Binding-site contacts:
Ligand atom C7 contacts residue THR318 of chain 2.C at 4.2 Å.
Ligand atom O5 contacts residue ASN38 of chain 2.C at 2.5 Å (h-bond).
Ligand atom N2 contacts residue ASN38 of chain 2.C at 2.7 Å (h-bond).
Ligand atom C2 contacts residue ASN38 of chain 2.C at 2.5 Å.
Ligand atom N2 contacts residue THR318 of chain 2.C at 3.6 Å.
Ligand atom C1 contacts residue ASN38 of chain 2.C at 1.4 Å.
Ligand atom O7 contacts residue THR40 of chain 2.C at 4.0 Å.
Ligand atom C5 contacts residue ASN38 of chain 2.C at 3.7 Å.
Ligand atom C4 contacts residue ASN38 of chain 2.C at 4.4 Å.
Ligand atom C8 contacts residue THR318 of chain 2.C at 3.7 Å.
Ligand atom C7 contacts residue ASN38 of chain 2.C at 4.0 Å.
Ligand atom C3 contacts residue ASN38 of chain 2.C at 3.9 Å.

The small molecule below binds the protein below.
Small molecule (SMILES): CC(=O)N[C@@H]1[C@@H](O)[C@H](O)[C@@H](CO)O[C@H]1O

Sequence of chain 2.C:
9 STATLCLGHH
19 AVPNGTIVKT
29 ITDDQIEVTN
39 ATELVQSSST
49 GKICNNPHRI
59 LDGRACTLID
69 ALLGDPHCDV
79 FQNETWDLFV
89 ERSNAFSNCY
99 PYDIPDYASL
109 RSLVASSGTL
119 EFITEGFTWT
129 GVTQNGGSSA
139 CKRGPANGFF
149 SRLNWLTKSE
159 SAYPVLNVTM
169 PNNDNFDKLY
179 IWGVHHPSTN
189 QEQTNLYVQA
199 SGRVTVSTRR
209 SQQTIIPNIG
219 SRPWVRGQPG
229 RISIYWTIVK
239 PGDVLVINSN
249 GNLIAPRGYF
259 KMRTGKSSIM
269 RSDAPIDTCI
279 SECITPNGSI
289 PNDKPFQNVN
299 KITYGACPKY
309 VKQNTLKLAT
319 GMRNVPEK